Binding-site contacts:
Ligand atom C5 contacts residue ASN590 of chain 1.D at 3.7 Å.
Ligand atom N2 contacts residue ASN590 of chain 1.D at 2.9 Å (h-bond).
Ligand atom C8 contacts residue THR589 of chain 1.D at 4.4 Å.
Ligand atom C8 contacts residue THR294 of chain 1.D at 3.8 Å.
Ligand atom C1 contacts residue ASN590 of chain 1.D at 1.4 Å.
Ligand atom O7 contacts residue ASN590 of chain 1.D at 3.1 Å.
Ligand atom C7 contacts residue ASN590 of chain 1.D at 3.2 Å.
Ligand atom C3 contacts residue ASN590 of chain 1.D at 3.8 Å.
Ligand atom C8 contacts residue ASN590 of chain 1.D at 4.0 Å.
Ligand atom C4 contacts residue ASN590 of chain 1.D at 4.2 Å.
Ligand atom C2 contacts residue ASN590 of chain 1.D at 2.5 Å.
Ligand atom O5 contacts residue ASN590 of chain 1.D at 2.4 Å (h-bond).

Sequence of chain 1.D:
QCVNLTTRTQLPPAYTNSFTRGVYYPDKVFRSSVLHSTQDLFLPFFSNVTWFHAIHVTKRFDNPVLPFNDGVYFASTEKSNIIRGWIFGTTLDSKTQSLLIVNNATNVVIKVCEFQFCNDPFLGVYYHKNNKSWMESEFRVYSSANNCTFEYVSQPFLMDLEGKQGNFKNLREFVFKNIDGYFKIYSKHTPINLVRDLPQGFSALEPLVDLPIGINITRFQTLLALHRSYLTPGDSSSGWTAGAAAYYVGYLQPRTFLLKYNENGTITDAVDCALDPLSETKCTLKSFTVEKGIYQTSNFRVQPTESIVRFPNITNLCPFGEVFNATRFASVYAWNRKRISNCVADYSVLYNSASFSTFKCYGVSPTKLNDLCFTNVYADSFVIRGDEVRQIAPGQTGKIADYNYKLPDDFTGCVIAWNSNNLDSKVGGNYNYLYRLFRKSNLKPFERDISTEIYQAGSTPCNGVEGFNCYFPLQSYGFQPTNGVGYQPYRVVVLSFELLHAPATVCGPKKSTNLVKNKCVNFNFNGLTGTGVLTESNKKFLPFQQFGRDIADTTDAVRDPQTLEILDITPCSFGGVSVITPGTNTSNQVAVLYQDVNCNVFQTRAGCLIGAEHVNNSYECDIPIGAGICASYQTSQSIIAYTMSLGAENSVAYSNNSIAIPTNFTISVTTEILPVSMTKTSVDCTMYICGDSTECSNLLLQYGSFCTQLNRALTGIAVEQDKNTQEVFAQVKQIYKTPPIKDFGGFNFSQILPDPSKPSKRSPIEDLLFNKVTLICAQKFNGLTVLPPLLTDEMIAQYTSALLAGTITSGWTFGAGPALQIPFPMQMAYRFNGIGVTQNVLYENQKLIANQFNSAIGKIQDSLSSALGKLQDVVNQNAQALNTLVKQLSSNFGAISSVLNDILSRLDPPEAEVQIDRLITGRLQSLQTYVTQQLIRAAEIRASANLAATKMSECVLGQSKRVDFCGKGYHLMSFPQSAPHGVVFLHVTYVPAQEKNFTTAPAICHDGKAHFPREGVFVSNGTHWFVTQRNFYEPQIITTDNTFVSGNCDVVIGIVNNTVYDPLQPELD

This protein binds this small molecule.
Small molecule (SMILES): CC(=O)N[C@@H]1[C@@H](O)[C@H](O)[C@@H](CO)O[C@H]1O